A protein and the small-molecule ligand that binds it are described below.
Small molecule (SMILES): CC(=O)N[C@@H]1[C@@H](O)[C@H](O)[C@@H](CO)O[C@H]1O

Binding-site contacts:
Ligand atom C8 contacts residue VAL321 of chain 1.C at 4.4 Å (hydrophobic).
Ligand atom O5 contacts residue VAL311 of chain 1.C at 3.6 Å.
Ligand atom C1 contacts residue ASN287 of chain 1.C at 1.4 Å.
Ligand atom N2 contacts residue VAL313 of chain 1.C at 3.0 Å (h-bond).
Ligand atom C2 contacts residue SER312 of chain 1.C at 4.4 Å.
Ligand atom C1 contacts residue VAL311 of chain 1.C at 3.6 Å (hydrophobic).
Ligand atom N2 contacts residue ASN287 of chain 1.C at 3.2 Å (h-bond).
Ligand atom O6 contacts residue VAL311 of chain 1.C at 3.3 Å.
Ligand atom C2 contacts residue ASN287 of chain 1.C at 2.7 Å.
Ligand atom O4 contacts residue GLU325 of chain 1.C at 4.2 Å.
Ligand atom C5 contacts residue VAL311 of chain 1.C at 3.2 Å (hydrophobic).
Ligand atom C6 contacts residue ASN287 of chain 1.C at 4.4 Å.
Ligand atom C1 contacts residue VAL313 of chain 1.C at 3.6 Å (hydrophobic).
Ligand atom C7 contacts residue VAL313 of chain 1.C at 3.3 Å (hydrophobic).
Ligand atom O5 contacts residue ASN287 of chain 1.C at 2.4 Å (h-bond).
Ligand atom C3 contacts residue VAL311 of chain 1.C at 4.3 Å (hydrophobic).
Ligand atom C8 contacts residue GLU325 of chain 1.C at 3.4 Å.
Ligand atom C6 contacts residue VAL311 of chain 1.C at 3.5 Å (hydrophobic).
Ligand atom C2 contacts residue VAL313 of chain 1.C at 3.6 Å (hydrophobic).
Ligand atom C3 contacts residue GLU325 of chain 1.C at 3.9 Å.
Ligand atom C2 contacts residue VAL311 of chain 1.C at 3.9 Å (hydrophobic).
Ligand atom C1 contacts residue SER312 of chain 1.C at 4.0 Å.
Ligand atom O7 contacts residue VAL313 of chain 1.C at 2.5 Å.
Ligand atom N2 contacts residue VAL311 of chain 1.C at 3.6 Å (h-bond).
Ligand atom C5 contacts residue ASN287 of chain 1.C at 3.5 Å.
Ligand atom C3 contacts residue ASN287 of chain 1.C at 3.9 Å.
Ligand atom C4 contacts residue ASN287 of chain 1.C at 4.2 Å.
Ligand atom N2 contacts residue SER312 of chain 1.C at 3.6 Å.
Ligand atom O6 contacts residue ASN287 of chain 1.C at 3.4 Å (h-bond).

Sequence of chain 1.C:
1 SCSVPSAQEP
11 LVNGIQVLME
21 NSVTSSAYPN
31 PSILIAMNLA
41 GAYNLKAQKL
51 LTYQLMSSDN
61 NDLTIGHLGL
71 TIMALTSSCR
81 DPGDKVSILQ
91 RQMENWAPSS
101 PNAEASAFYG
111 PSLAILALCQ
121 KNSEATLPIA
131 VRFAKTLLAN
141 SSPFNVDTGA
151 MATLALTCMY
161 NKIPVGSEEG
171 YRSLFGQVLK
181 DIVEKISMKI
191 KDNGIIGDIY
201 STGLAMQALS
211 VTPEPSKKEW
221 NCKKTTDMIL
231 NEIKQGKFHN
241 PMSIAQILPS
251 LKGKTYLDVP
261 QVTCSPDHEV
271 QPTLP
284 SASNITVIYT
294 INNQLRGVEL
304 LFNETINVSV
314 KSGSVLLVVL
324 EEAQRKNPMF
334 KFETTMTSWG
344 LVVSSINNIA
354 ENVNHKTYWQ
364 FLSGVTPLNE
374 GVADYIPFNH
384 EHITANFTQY